Sequence of chain 1.B:
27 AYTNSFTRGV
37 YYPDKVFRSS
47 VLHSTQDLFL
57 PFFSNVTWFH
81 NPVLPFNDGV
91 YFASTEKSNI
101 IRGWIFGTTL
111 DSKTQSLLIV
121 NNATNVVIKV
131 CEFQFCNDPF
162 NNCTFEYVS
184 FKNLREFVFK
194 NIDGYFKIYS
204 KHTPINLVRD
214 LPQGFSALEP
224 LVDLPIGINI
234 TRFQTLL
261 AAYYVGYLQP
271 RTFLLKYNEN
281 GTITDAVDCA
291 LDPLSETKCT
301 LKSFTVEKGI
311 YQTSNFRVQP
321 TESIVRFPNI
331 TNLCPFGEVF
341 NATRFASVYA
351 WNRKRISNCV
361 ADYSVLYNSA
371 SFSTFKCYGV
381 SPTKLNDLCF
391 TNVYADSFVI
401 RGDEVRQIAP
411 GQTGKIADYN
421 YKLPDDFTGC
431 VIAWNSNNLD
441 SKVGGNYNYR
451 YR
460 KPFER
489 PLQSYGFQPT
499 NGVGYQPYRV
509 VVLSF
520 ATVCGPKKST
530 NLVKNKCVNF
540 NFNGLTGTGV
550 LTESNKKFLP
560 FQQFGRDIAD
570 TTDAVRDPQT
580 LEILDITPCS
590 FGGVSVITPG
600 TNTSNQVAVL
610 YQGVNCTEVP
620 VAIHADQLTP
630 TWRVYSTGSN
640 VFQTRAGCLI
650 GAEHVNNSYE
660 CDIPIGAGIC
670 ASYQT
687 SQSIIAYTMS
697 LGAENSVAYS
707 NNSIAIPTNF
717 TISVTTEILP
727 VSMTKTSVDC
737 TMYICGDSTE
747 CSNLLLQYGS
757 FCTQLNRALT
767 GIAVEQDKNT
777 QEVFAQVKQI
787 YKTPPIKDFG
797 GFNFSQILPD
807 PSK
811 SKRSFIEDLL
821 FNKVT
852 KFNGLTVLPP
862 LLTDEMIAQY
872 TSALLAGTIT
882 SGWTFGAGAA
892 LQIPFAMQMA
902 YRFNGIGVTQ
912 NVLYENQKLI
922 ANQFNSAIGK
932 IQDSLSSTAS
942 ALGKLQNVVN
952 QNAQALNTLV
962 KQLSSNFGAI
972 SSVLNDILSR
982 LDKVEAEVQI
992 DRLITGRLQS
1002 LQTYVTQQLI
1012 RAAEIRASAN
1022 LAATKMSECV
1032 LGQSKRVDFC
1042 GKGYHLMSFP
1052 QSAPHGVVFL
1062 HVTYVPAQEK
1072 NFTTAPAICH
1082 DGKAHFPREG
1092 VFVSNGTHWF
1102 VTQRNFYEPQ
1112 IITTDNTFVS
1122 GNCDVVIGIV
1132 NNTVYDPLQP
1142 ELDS

Binding-site contacts:
Ligand atom C4 contacts residue ASN1132 of chain 1.B at 4.2 Å.
Ligand atom C7 contacts residue ASN1132 of chain 1.B at 3.6 Å.
Ligand atom C5 contacts residue ASN1132 of chain 1.B at 3.7 Å.
Ligand atom C2 contacts residue ASN1132 of chain 1.B at 2.5 Å.
Ligand atom C3 contacts residue ASN1132 of chain 1.B at 3.8 Å.
Ligand atom C1 contacts residue ASN1132 of chain 1.B at 1.4 Å.
Ligand atom O5 contacts residue ASN1132 of chain 1.B at 2.3 Å (h-bond).
Ligand atom N2 contacts residue ASN1132 of chain 1.B at 3.0 Å (h-bond).
Ligand atom O7 contacts residue ASN1132 of chain 1.B at 3.7 Å.

This small molecule binds to this protein.
Small molecule (SMILES): CC(=O)N[C@H]1[C@H](O[C@H]2[C@H](O)[C@@H](NC(C)=O)CO[C@@H]2CO)O[C@H](CO)[C@@H](O)[C@@H]1O